This small molecule binds to this protein.
Small molecule (SMILES): CC(=O)N[C@H]1CO[C@H](CO[C@@H]2O[C@@H](C)[C@@H](O)[C@@H](O)[C@@H]2O)[C@@H](O)[C@@H]1O

Binding-site contacts:
Ligand atom C5 contacts residue ASN168 of chain 4.E at 3.7 Å.
Ligand atom C3 contacts residue GLU264 of chain 4.E at 4.5 Å.
Ligand atom C4 contacts residue GLU264 of chain 4.E at 3.5 Å.
Ligand atom C5 contacts residue ASN170 of chain 4.E at 3.7 Å.
Ligand atom C1 contacts residue ASN168 of chain 4.E at 4.2 Å.
Ligand atom C4 contacts residue ASN170 of chain 4.E at 4.2 Å.
Ligand atom C1 contacts residue ASN170 of chain 4.E at 1.4 Å.
Ligand atom C7 contacts residue ASN170 of chain 4.E at 3.2 Å.
Ligand atom O5 contacts residue ASN170 of chain 4.E at 2.4 Å (h-bond).
Ligand atom O6 contacts residue ASN168 of chain 4.E at 4.5 Å.
Ligand atom N2 contacts residue ASN170 of chain 4.E at 2.8 Å (h-bond).
Ligand atom O4 contacts residue GLU264 of chain 4.E at 3.3 Å (salt-bridge).
Ligand atom O5 contacts residue ASN168 of chain 4.E at 3.9 Å.
Ligand atom C8 contacts residue ASN170 of chain 4.E at 4.4 Å.
Ligand atom C2 contacts residue ASN170 of chain 4.E at 2.3 Å.
Ligand atom O3 contacts residue GLU264 of chain 4.E at 4.2 Å.
Ligand atom C3 contacts residue ASN170 of chain 4.E at 3.7 Å.
Ligand atom C6 contacts residue ASN168 of chain 4.E at 3.5 Å.
Ligand atom C6 contacts residue VAL169 of chain 4.E at 4.1 Å (hydrophobic).
Ligand atom O7 contacts residue ASN170 of chain 4.E at 3.2 Å (h-bond).

Sequence of chain 4.E:
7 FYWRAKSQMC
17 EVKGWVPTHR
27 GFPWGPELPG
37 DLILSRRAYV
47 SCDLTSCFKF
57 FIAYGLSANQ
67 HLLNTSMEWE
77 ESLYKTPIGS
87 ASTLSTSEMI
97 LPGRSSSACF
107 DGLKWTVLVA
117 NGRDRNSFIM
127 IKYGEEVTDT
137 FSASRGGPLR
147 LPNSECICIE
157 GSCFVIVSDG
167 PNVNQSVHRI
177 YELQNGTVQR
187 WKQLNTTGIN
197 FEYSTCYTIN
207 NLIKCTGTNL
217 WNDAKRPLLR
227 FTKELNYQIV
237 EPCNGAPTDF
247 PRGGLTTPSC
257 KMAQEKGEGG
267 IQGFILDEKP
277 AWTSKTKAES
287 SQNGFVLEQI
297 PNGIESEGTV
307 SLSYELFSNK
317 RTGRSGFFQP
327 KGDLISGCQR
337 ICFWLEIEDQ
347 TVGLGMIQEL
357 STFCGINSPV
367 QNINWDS